This small molecule binds to this protein.
Small molecule (SMILES): CCC(CC)O[C@@H]1C=C(P(=O)(O)OCCCCCCN=[N+]=N)C[C@H](N)[C@H]1NC(C)=O

Binding-site contacts:
Ligand atom C3 contacts residue GLU38 of chain 3.B at 3.7 Å.
Ligand atom P1 contacts residue ARG287 of chain 3.B at 3.7 Å.
Ligand atom N6 contacts residue ARG349 of chain 3.B at 3.8 Å.
Ligand atom OP2 contacts residue ARG287 of chain 3.B at 2.7 Å (salt-bridge).
Ligand atom C82 contacts residue ARG144 of chain 3.B at 3.8 Å.
Ligand atom C6 contacts residue GLU197 of chain 3.B at 3.5 Å.
Ligand atom C4 contacts residue GLU38 of chain 3.B at 3.6 Å.
Ligand atom N6 contacts residue PRO350 of chain 3.B at 3.9 Å.
Ligand atom C10 contacts residue ARG71 of chain 3.B at 3.9 Å.
Ligand atom C24 contacts residue PRO350 of chain 3.B at 3.7 Å (hydrophobic).
Ligand atom OP1 contacts residue TYR321 of chain 3.B at 3.3 Å (h-bond).
Ligand atom N8 contacts residue ARG349 of chain 3.B at 3.1 Å (salt-bridge).
Ligand atom C9 contacts residue GLU196 of chain 3.B at 3.7 Å.
Ligand atom C2 contacts residue TYR321 of chain 3.B at 2.9 Å (hydrophobic).
Ligand atom C3 contacts residue ARG37 of chain 3.B at 3.9 Å.
Ligand atom OP1 contacts residue ARG37 of chain 3.B at 3.0 Å (salt-bridge).
Ligand atom O10 contacts residue ARG71 of chain 3.B at 2.9 Å (salt-bridge).
Ligand atom C81 contacts residue SER166 of chain 3.B at 3.7 Å.
Ligand atom OP1 contacts residue ARG287 of chain 3.B at 2.8 Å (salt-bridge).
Ligand atom N4 contacts residue ASP70 of chain 3.B at 3.0 Å (salt-bridge).
Ligand atom C91 contacts residue GLU196 of chain 3.B at 3.7 Å.
Ligand atom C6 contacts residue TYR321 of chain 3.B at 3.8 Å (hydrophobic).
Ligand atom N7 contacts residue ARG349 of chain 3.B at 3.2 Å (salt-bridge).
Ligand atom C81 contacts residue ARG144 of chain 3.B at 3.5 Å.
Ligand atom C3 contacts residue ASP70 of chain 3.B at 3.3 Å.
Ligand atom C91 contacts residue ASN214 of chain 3.B at 3.7 Å.
Ligand atom C4 contacts residue TYR321 of chain 3.B at 3.6 Å (hydrophobic).
Ligand atom OP2 contacts residue TYR321 of chain 3.B at 3.7 Å.
Ligand atom O10 contacts residue ASP70 of chain 3.B at 3.2 Å.
Ligand atom OP2 contacts residue ARG212 of chain 3.B at 3.0 Å (salt-bridge).
Ligand atom C3 contacts residue TYR321 of chain 3.B at 3.2 Å (hydrophobic).
Ligand atom N8 contacts residue ILE68 of chain 3.B at 3.7 Å.
Ligand atom C4 contacts residue GLU197 of chain 3.B at 3.9 Å.
Ligand atom N4 contacts residue GLU38 of chain 3.B at 2.8 Å (salt-bridge).
Ligand atom C91 contacts residue ARG212 of chain 3.B at 3.7 Å.
Ligand atom C7 contacts residue GLU197 of chain 3.B at 3.9 Å.
Ligand atom C4 contacts residue ASP70 of chain 3.B at 3.5 Å.
Ligand atom P1 contacts residue TYR321 of chain 3.B at 3.4 Å.
Ligand atom C7 contacts residue ARG212 of chain 3.B at 3.8 Å.
Ligand atom C7 contacts residue TYR321 of chain 3.B at 3.2 Å (hydrophobic).

Sequence of chain 3.B:
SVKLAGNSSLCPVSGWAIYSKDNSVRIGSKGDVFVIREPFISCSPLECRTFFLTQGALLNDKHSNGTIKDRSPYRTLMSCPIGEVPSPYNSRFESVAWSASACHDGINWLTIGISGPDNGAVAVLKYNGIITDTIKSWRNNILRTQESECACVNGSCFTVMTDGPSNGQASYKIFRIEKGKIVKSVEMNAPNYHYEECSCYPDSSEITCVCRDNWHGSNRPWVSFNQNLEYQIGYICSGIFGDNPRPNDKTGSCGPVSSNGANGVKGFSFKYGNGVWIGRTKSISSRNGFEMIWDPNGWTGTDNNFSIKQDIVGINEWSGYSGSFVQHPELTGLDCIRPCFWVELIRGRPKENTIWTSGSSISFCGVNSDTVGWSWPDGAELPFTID